Binding-site contacts:
Ligand atom C3 contacts residue TYR3 of chain 1.B at 3.9 Å (hydrophobic).
Ligand atom C2 contacts residue ARG137 of chain 1.A at 4.0 Å.
Ligand atom C1 contacts residue ALA233 of chain 1.A at 4.0 Å (hydrophobic).
Ligand atom C4 contacts residue TYR3 of chain 1.B at 4.3 Å (hydrophobic).
Ligand atom C1 contacts residue TYR3 of chain 1.B at 4.3 Å (hydrophobic).
Ligand atom C4 contacts residue ILE135 of chain 1.A at 4.5 Å (hydrophobic).
Ligand atom C4 contacts residue GLY136 of chain 1.A at 4.3 Å.
Ligand atom C1 contacts residue ARG137 of chain 1.A at 3.5 Å.
Ligand atom C2 contacts residue TYR3 of chain 1.B at 4.5 Å (hydrophobic).
Ligand atom O5 contacts residue ARG137 of chain 1.A at 4.2 Å.
Ligand atom C1 contacts residue GLY136 of chain 1.A at 3.8 Å.
Ligand atom O6 contacts residue TYR3 of chain 1.B at 4.4 Å.
Ligand atom O5 contacts residue TYR3 of chain 1.B at 4.3 Å.

Sequence of chain 1.A:
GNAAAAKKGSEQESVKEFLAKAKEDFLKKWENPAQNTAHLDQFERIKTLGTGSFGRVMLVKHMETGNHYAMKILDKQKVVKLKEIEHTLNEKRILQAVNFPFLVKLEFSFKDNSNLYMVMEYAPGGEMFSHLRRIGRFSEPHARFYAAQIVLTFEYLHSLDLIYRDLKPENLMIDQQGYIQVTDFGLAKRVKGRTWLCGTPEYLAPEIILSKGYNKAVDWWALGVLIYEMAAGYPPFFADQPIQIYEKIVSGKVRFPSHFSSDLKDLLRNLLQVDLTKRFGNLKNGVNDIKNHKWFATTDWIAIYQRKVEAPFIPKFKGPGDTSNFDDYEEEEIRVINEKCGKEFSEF

A protein and the small-molecule ligand that binds it are described below.
Small molecule (SMILES): C[C@@H](O)[C@@H](C)O

Sequence of chain 1.B:
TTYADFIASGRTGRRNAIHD